Binding-site contacts:
Ligand atom O3 contacts residue THR423 of chain 1.A at 4.0 Å.
Ligand atom OH contacts residue SER566 of chain 1.A at 3.8 Å.
Ligand atom C5 contacts residue VAL94 of chain 1.A at 3.9 Å (hydrophobic).
Ligand atom C3 contacts residue LEU437 of chain 1.A at 3.5 Å (hydrophobic).
Ligand atom O2 contacts residue LEU96 of chain 1.A at 3.2 Å.
Ligand atom C5 contacts residue FMT1 of chain 1.K at 3.2 Å.
Ligand atom C1 contacts residue THR423 of chain 1.A at 3.7 Å.
Ligand atom C4 contacts residue TYR435 of chain 1.A at 3.6 Å (hydrophobic).
Ligand atom C2 contacts residue SER566 of chain 1.A at 3.5 Å.
Ligand atom OH contacts residue TYR435 of chain 1.A at 3.3 Å.
Ligand atom C4 contacts residue FMT1 of chain 1.K at 3.3 Å.
Ligand atom C3 contacts residue SER566 of chain 1.A at 3.6 Å.
Ligand atom O2 contacts residue ILE362 of chain 1.A at 4.0 Å.
Ligand atom N1 contacts residue LEU96 of chain 1.A at 3.4 Å.
Ligand atom O2 contacts residue VAL364 of chain 1.A at 3.1 Å.
Ligand atom OH contacts residue ASN521 of chain 1.A at 3.4 Å (h-bond).
Ligand atom N1 contacts residue THR423 of chain 1.A at 3.7 Å.
Ligand atom C6 contacts residue VAL94 of chain 1.A at 4.0 Å (hydrophobic).
Ligand atom C2 contacts residue THR423 of chain 1.A at 3.7 Å.
Ligand atom O2 contacts residue THR423 of chain 1.A at 3.9 Å.
Ligand atom O2 contacts residue PHE194 of chain 1.A at 3.7 Å.
Ligand atom O3 contacts residue LEU96 of chain 1.A at 3.8 Å.
Ligand atom C3 contacts residue TYR435 of chain 1.A at 4.1 Å (hydrophobic).
Ligand atom O3 contacts residue VAL364 of chain 1.A at 3.4 Å.
Ligand atom C6 contacts residue LEU96 of chain 1.A at 3.9 Å (hydrophobic).
Ligand atom C1 contacts residue LEU96 of chain 1.A at 3.9 Å (hydrophobic).
Ligand atom C5 contacts residue TYR435 of chain 1.A at 4.0 Å (hydrophobic).
Ligand atom C5 contacts residue ILE362 of chain 1.A at 4.2 Å (hydrophobic).
Ligand atom C3 contacts residue GLY565 of chain 1.A at 3.9 Å.
Ligand atom N1 contacts residue VAL364 of chain 1.A at 3.5 Å.
Ligand atom OH contacts residue FMT1 of chain 1.K at 2.6 Å (h-bond).
Ligand atom C2 contacts residue GLY565 of chain 1.A at 3.5 Å.
Ligand atom C1 contacts residue SER566 of chain 1.A at 4.2 Å.
Ligand atom C4 contacts residue HIS523 of chain 1.A at 4.2 Å.
Ligand atom C4 contacts residue SER566 of chain 1.A at 3.7 Å.
Ligand atom O3 contacts residue GLY565 of chain 1.A at 3.4 Å.
Ligand atom C6 contacts residue ILE362 of chain 1.A at 3.7 Å (hydrophobic).
Ligand atom C2 contacts residue LEU437 of chain 1.A at 3.4 Å (hydrophobic).
Ligand atom O3 contacts residue LYS190 of chain 1.A at 3.7 Å.
Ligand atom OH contacts residue HIS523 of chain 1.A at 3.2 Å.

The small molecule below binds the protein below.
Small molecule (SMILES): O=[N+]([O-])c1ccc(O)cc1

Sequence of chain 1.A:
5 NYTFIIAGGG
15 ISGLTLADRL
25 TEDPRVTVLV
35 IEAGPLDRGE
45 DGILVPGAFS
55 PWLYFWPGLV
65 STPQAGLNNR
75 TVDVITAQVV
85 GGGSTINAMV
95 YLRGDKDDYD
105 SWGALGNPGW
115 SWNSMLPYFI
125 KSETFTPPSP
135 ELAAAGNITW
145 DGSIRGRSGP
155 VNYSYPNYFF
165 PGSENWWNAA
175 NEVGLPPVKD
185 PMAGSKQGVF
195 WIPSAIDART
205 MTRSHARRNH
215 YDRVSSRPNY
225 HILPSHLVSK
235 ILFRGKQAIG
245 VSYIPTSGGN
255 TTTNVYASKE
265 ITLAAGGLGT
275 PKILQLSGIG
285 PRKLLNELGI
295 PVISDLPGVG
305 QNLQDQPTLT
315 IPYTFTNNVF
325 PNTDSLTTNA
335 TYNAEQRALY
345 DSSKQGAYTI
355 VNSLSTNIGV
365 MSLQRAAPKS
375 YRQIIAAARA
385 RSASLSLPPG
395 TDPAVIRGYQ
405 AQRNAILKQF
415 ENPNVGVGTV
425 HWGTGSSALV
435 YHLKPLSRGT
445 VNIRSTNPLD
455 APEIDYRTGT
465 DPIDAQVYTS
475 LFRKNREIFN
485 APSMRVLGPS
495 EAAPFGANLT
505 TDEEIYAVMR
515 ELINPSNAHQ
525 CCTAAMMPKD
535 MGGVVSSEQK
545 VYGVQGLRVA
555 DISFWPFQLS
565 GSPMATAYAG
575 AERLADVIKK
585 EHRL